This protein binds this small molecule.
Small molecule (SMILES): CC(C)C[C@H](NC(=O)[C@H](CC(C)C)NC(=O)[C@@H](N)C(C)C)C(=O)N[C@H](C=O)Cc1cnc[nH]1

Binding-site contacts:
Ligand atom NE2 contacts residue ASN161 of chain 1.A at 3.5 Å (h-bond).
Ligand atom C contacts residue HIS69 of chain 1.A at 3.6 Å.
Ligand atom CG1 contacts residue TYR104 of chain 1.A at 3.6 Å (hydrophobic).
Ligand atom CD1 contacts residue LEU96 of chain 1.A at 3.4 Å (hydrophobic).
Ligand atom CB contacts residue GLY100 of chain 1.A at 3.0 Å.
Ligand atom CD1 contacts residue ASN99 of chain 1.A at 3.4 Å.
Ligand atom CD2 contacts residue GLY134 of chain 1.A at 3.0 Å.
Ligand atom NE2 contacts residue GLY160 of chain 1.A at 3.7 Å.
Ligand atom O contacts residue HIS69 of chain 1.A at 2.4 Å (h-bond).
Ligand atom NE2 contacts residue ALA158 of chain 1.A at 3.2 Å.
Ligand atom CD2 contacts residue LEU133 of chain 1.A at 3.2 Å (hydrophobic).
Ligand atom CG contacts residue GLY100 of chain 1.A at 3.5 Å.
Ligand atom CG contacts residue LEU96 of chain 1.A at 3.6 Å (hydrophobic).
Ligand atom ND1 contacts residue SER224 of chain 1.A at 2.6 Å (h-bond).
Ligand atom CE1 contacts residue THR223 of chain 1.A at 2.8 Å.
Ligand atom O contacts residue SER224 of chain 1.A at 2.5 Å (h-bond).
Ligand atom CG contacts residue LEU133 of chain 1.A at 3.5 Å (hydrophobic).
Ligand atom CD2 contacts residue ASN161 of chain 1.A at 3.8 Å.
Ligand atom N contacts residue SER101 of chain 1.A at 3.7 Å.
Ligand atom O contacts residue GLY134 of chain 1.A at 3.7 Å.
Ligand atom C contacts residue SER224 of chain 1.A at 3.3 Å.
Ligand atom CD1 contacts residue SER132 of chain 1.A at 3.4 Å.
Ligand atom N contacts residue GLY102 of chain 1.A at 2.6 Å (h-bond).
Ligand atom CG contacts residue ASN161 of chain 1.A at 3.4 Å.
Ligand atom CE1 contacts residue ASN161 of chain 1.A at 3.0 Å.
Ligand atom CB contacts residue GLY102 of chain 1.A at 3.2 Å.
Ligand atom CG1 contacts residue GLY134 of chain 1.A at 3.6 Å.
Ligand atom NE2 contacts residue SER224 of chain 1.A at 3.8 Å.
Ligand atom CG1 contacts residue GLY135 of chain 1.A at 3.6 Å.
Ligand atom ND1 contacts residue ASN161 of chain 1.A at 3.0 Å (h-bond).
Ligand atom CA contacts residue GLY100 of chain 1.A at 3.4 Å.
Ligand atom CG contacts residue SER224 of chain 1.A at 3.4 Å.
Ligand atom C contacts residue GLY100 of chain 1.A at 3.3 Å.
Ligand atom NE2 contacts residue THR223 of chain 1.A at 2.8 Å (h-bond).
Ligand atom CE1 contacts residue ALA158 of chain 1.A at 3.8 Å (hydrophobic).
Ligand atom CA contacts residue GLY102 of chain 1.A at 2.9 Å.
Ligand atom N contacts residue ILE107 of chain 1.A at 3.6 Å.
Ligand atom N contacts residue GLY100 of chain 1.A at 2.9 Å (h-bond).
Ligand atom CD1 contacts residue LEU133 of chain 1.A at 3.0 Å (hydrophobic).
Ligand atom CE1 contacts residue SER224 of chain 1.A at 2.9 Å.

Sequence of chain 1.A:
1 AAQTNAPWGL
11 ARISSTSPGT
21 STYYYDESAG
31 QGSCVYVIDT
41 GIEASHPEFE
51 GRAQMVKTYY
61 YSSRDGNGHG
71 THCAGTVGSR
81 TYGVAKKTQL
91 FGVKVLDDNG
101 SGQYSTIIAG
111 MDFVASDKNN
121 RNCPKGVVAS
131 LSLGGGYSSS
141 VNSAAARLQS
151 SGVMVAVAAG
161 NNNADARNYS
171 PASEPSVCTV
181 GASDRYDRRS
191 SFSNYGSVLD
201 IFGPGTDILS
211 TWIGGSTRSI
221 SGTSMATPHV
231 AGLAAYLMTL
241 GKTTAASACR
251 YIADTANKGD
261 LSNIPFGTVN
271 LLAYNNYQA